A protein and the small-molecule ligand that binds it are described below.
Small molecule (SMILES): C[C@H](CCC(=O)NCCC[N+](C)(C)CC(O)CS(=O)(=O)O)[C@H]1CC[C@H]2[C@@H]3[C@H](O)C[C@@H]4C[C@H](O)CC[C@]4(C)[C@H]3C[C@H](O)[C@]12C

Sequence of chain 1.A:
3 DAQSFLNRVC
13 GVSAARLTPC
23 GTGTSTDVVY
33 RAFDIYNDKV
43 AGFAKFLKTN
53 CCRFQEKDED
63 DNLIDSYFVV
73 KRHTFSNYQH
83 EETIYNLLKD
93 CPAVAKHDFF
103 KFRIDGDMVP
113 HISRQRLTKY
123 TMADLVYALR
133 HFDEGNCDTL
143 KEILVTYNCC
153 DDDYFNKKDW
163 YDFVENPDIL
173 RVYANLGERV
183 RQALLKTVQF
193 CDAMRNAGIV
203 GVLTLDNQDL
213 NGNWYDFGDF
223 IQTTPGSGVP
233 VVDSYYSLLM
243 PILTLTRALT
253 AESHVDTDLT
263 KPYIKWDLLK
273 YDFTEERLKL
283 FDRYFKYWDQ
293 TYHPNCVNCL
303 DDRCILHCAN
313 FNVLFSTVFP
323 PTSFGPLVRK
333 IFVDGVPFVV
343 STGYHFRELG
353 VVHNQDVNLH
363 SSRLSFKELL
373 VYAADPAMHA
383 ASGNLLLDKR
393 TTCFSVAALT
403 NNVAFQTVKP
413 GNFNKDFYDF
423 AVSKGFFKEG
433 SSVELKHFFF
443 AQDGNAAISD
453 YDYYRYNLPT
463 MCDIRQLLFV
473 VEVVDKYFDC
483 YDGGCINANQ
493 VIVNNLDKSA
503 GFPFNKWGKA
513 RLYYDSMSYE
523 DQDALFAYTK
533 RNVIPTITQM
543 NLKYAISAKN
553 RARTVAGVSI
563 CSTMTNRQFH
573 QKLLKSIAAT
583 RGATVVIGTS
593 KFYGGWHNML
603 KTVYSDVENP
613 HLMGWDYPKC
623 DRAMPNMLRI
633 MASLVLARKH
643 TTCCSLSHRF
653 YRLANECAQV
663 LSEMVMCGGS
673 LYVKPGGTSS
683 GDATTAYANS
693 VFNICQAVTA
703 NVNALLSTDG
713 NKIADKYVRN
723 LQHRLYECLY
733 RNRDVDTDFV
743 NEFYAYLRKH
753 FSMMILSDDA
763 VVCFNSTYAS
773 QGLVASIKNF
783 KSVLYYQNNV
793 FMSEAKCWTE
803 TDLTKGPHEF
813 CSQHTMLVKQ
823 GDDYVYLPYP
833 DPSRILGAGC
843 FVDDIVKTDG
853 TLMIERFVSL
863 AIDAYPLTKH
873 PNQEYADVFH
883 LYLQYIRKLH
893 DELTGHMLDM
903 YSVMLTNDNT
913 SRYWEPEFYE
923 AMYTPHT

Binding-site contacts:
Ligand atom C4 contacts residue ARG197 of chain 1.A at 3.5 Å.
Ligand atom C20 contacts residue VAL231 of chain 1.A at 3.5 Å (hydrophobic).
Ligand atom C10 contacts residue TYR289 of chain 1.A at 4.0 Å (hydrophobic).
Ligand atom O3 contacts residue TRP290 of chain 1.A at 4.3 Å.
Ligand atom C7 contacts residue ASP291 of chain 1.A at 3.7 Å.
Ligand atom C16 contacts residue LYS288 of chain 1.A at 4.0 Å.
Ligand atom O3 contacts residue ASP291 of chain 1.A at 4.2 Å.
Ligand atom C11 contacts residue TYR289 of chain 1.A at 3.3 Å (hydrophobic).
Ligand atom C11 contacts residue LYS288 of chain 1.A at 4.4 Å.
Ligand atom C17 contacts residue TYR289 of chain 1.A at 4.3 Å (hydrophobic).
Ligand atom C8 contacts residue ASP291 of chain 1.A at 3.9 Å.
Ligand atom C17 contacts residue LYS288 of chain 1.A at 3.6 Å.
Ligand atom C8 contacts residue VAL231 of chain 1.A at 4.3 Å (hydrophobic).
Ligand atom C18 contacts residue TYR289 of chain 1.A at 4.2 Å (hydrophobic).
Ligand atom C9 contacts residue VAL231 of chain 1.A at 4.4 Å (hydrophobic).
Ligand atom C20 contacts residue ARG197 of chain 1.A at 4.5 Å.
Ligand atom C5 contacts residue ARG197 of chain 1.A at 4.2 Å.
Ligand atom C7 contacts residue TYR289 of chain 1.A at 4.0 Å (hydrophobic).
Ligand atom O3 contacts residue LYS288 of chain 1.A at 3.9 Å.
Ligand atom C10 contacts residue VAL231 of chain 1.A at 4.0 Å (hydrophobic).
Ligand atom C10 contacts residue ARG197 of chain 1.A at 3.9 Å.
Ligand atom O4 contacts residue ARG197 of chain 1.A at 4.5 Å.
Ligand atom C3 contacts residue ARG197 of chain 1.A at 3.6 Å.
Ligand atom C15 contacts residue LYS288 of chain 1.A at 4.5 Å.
Ligand atom C21 contacts residue ARG197 of chain 1.A at 3.9 Å.
Ligand atom C22 contacts residue VAL231 of chain 1.A at 3.5 Å (hydrophobic).